Binding-site contacts:
Ligand atom C6 contacts residue MET141 of chain 1.C at 3.5 Å (hydrophobic).
Ligand atom C2 contacts residue ASN138 of chain 1.C at 2.5 Å.
Ligand atom C8 contacts residue TRP136 of chain 1.C at 3.5 Å (hydrophobic).
Ligand atom O5 contacts residue ASN138 of chain 1.C at 2.3 Å (h-bond).
Ligand atom C8 contacts residue PHE127 of chain 1.C at 4.2 Å (hydrophobic).
Ligand atom O6 contacts residue MET141 of chain 1.C at 4.5 Å.
Ligand atom C5 contacts residue THR140 of chain 1.C at 4.0 Å.
Ligand atom C8 contacts residue HIS129 of chain 1.C at 3.6 Å.
Ligand atom O5 contacts residue MET141 of chain 1.C at 4.4 Å.
Ligand atom N2 contacts residue TRP136 of chain 1.C at 4.0 Å.
Ligand atom C7 contacts residue TRP136 of chain 1.C at 4.0 Å (hydrophobic).
Ligand atom O5 contacts residue THR140 of chain 1.C at 3.9 Å.
Ligand atom C3 contacts residue ASN138 of chain 1.C at 3.8 Å.
Ligand atom C1 contacts residue THR140 of chain 1.C at 3.6 Å.
Ligand atom C5 contacts residue MET141 of chain 1.C at 4.0 Å (hydrophobic).
Ligand atom O7 contacts residue ASN138 of chain 1.C at 4.3 Å.
Ligand atom C4 contacts residue ASN138 of chain 1.C at 4.2 Å.
Ligand atom C5 contacts residue ASN138 of chain 1.C at 3.6 Å.
Ligand atom N2 contacts residue ASN138 of chain 1.C at 2.9 Å (h-bond).
Ligand atom C1 contacts residue ASN138 of chain 1.C at 1.4 Å.
Ligand atom C7 contacts residue ASN138 of chain 1.C at 3.9 Å.

Sequence of chain 1.C:
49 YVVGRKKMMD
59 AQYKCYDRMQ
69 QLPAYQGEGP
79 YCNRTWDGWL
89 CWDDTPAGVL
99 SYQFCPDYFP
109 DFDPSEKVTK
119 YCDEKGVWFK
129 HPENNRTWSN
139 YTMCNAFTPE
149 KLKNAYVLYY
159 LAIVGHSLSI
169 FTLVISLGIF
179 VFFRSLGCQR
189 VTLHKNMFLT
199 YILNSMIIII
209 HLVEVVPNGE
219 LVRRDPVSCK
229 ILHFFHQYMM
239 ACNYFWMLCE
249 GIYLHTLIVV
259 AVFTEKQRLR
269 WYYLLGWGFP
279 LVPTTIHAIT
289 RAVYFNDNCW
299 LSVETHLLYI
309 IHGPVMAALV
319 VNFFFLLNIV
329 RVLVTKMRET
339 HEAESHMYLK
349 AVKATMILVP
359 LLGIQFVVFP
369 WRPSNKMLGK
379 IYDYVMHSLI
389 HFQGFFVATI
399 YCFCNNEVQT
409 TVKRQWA

The protein below binds the small molecule below.
Small molecule (SMILES): CC(=O)N[C@@H]1[C@@H](O)[C@H](O)[C@@H](CO)O[C@H]1O